A protein and the small-molecule ligand that binds it are described below.
Small molecule (SMILES): CC(=O)N[C@H]1[C@H](O[C@H]2[C@H](O)[C@@H](NC(C)=O)CO[C@@H]2CO)O[C@H](CO)[C@@H](O[C@@H]2O[C@H](CO[C@H]3O[C@H](CO)[C@@H](O)[C@H](O)[C@@H]3O)[C@@H](O)[C@H](O[C@H]3O[C@H](CO)[C@@H](O)[C@H](O)[C@@H]3O)[C@@H]2O)[C@@H]1O

Binding-site contacts:
Ligand atom C3 contacts residue ASP3 of chain 1.F at 3.4 Å.
Ligand atom O6 contacts residue ARG164 of chain 1.F at 4.1 Å.
Ligand atom C2 contacts residue ASP3 of chain 1.F at 3.8 Å.
Ligand atom C6 contacts residue ARG164 of chain 1.F at 3.9 Å.
Ligand atom O3 contacts residue ASP3 of chain 1.F at 3.4 Å (salt-bridge).
Ligand atom C8 contacts residue MET223 of chain 1.F at 3.9 Å (hydrophobic).
Ligand atom C1 contacts residue ASN205 of chain 1.F at 1.5 Å.
Ligand atom C5 contacts residue ASP3 of chain 1.F at 4.0 Å.
Ligand atom N2 contacts residue ASN205 of chain 1.F at 3.0 Å (h-bond).
Ligand atom O5 contacts residue LEU208 of chain 1.F at 3.4 Å.
Ligand atom C6 contacts residue MET223 of chain 1.F at 3.6 Å (hydrophobic).
Ligand atom O4 contacts residue ASP3 of chain 1.F at 3.6 Å.
Ligand atom C8 contacts residue ASN205 of chain 1.F at 3.8 Å.
Ligand atom C5 contacts residue ASN205 of chain 1.F at 3.6 Å.
Ligand atom N2 contacts residue VAL4 of chain 1.F at 4.2 Å.
Ligand atom C5 contacts residue LEU208 of chain 1.F at 4.3 Å (hydrophobic).
Ligand atom O7 contacts residue ASN205 of chain 1.F at 3.4 Å (h-bond).
Ligand atom C3 contacts residue ASN205 of chain 1.F at 3.8 Å.
Ligand atom O2 contacts residue ASP3 of chain 1.F at 2.8 Å (salt-bridge).
Ligand atom C4 contacts residue ASP3 of chain 1.F at 4.4 Å.
Ligand atom C8 contacts residue VAL2 of chain 1.F at 4.1 Å (hydrophobic).
Ligand atom O4 contacts residue ASP3 of chain 1.F at 4.2 Å.
Ligand atom N2 contacts residue ASP3 of chain 1.F at 2.9 Å (salt-bridge).
Ligand atom C7 contacts residue ASN205 of chain 1.F at 3.3 Å.
Ligand atom O5 contacts residue ASN205 of chain 1.F at 2.3 Å (h-bond).
Ligand atom C7 contacts residue ASP3 of chain 1.F at 3.6 Å.
Ligand atom O6 contacts residue ASP3 of chain 1.F at 2.9 Å (salt-bridge).
Ligand atom O5 contacts residue ARG164 of chain 1.F at 3.8 Å.
Ligand atom C1 contacts residue LEU208 of chain 1.F at 4.4 Å (hydrophobic).
Ligand atom C6 contacts residue VAL4 of chain 1.F at 3.7 Å (hydrophobic).
Ligand atom C5 contacts residue ARG164 of chain 1.F at 3.8 Å.
Ligand atom C6 contacts residue ASP3 of chain 1.F at 3.7 Å.
Ligand atom C1 contacts residue ARG164 of chain 1.F at 3.6 Å.
Ligand atom C2 contacts residue ASP3 of chain 1.F at 3.6 Å.
Ligand atom C6 contacts residue LEU208 of chain 1.F at 4.0 Å (hydrophobic).
Ligand atom C2 contacts residue ASN205 of chain 1.F at 2.5 Å.
Ligand atom C4 contacts residue ASN205 of chain 1.F at 4.2 Å.
Ligand atom C8 contacts residue ASP3 of chain 1.F at 3.6 Å.
Ligand atom C1 contacts residue ASP3 of chain 1.F at 4.3 Å.
Ligand atom O6 contacts residue MET223 of chain 1.F at 3.4 Å (h-bond).

Sequence of chain 1.F:
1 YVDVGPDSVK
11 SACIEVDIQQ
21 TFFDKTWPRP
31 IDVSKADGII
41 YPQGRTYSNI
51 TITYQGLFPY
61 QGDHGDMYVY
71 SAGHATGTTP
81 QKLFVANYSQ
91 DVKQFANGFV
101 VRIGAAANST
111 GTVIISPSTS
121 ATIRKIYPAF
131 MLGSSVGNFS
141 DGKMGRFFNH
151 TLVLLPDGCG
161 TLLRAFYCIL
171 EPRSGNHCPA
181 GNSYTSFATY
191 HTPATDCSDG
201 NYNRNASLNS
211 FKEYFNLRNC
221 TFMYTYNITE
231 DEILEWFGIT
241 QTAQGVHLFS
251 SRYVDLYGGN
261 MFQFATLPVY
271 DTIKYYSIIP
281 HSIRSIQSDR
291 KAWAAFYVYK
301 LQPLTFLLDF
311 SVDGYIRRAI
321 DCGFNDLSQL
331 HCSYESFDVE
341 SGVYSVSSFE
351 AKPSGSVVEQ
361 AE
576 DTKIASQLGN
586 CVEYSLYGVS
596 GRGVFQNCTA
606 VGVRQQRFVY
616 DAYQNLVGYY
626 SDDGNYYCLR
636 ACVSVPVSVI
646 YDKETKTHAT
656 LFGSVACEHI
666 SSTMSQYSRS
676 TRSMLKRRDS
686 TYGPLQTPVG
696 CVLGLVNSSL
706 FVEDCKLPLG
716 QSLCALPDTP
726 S